The small molecule below binds the protein below.
Small molecule (SMILES): Nc1ccn([C@H]2C[C@H](O)[C@@H](COP(=O)(O)O)O2)c(=O)n1

Binding-site contacts:
Ligand atom C2' contacts residue VAL47 of chain 15.A at 4.3 Å (hydrophobic).
Ligand atom O3' contacts residue VAL47 of chain 15.A at 3.1 Å.
Ligand atom P contacts residue ARG412 of chain 15.A at 2.7 Å.
Ligand atom C4' contacts residue ARG412 of chain 15.A at 4.3 Å.
Ligand atom OP2 contacts residue LYS21 of chain 14.C at 2.7 Å (salt-bridge).
Ligand atom C5' contacts residue ASN414 of chain 15.A at 3.3 Å.
Ligand atom C5' contacts residue ARG412 of chain 15.A at 3.0 Å.
Ligand atom P contacts residue LYS21 of chain 14.C at 3.4 Å.
Ligand atom OP2 contacts residue ARG18 of chain 14.C at 3.7 Å.
Ligand atom O5' contacts residue ARG412 of chain 15.A at 3.1 Å (salt-bridge).
Ligand atom C3' contacts residue VAL47 of chain 15.A at 4.0 Å (hydrophobic).
Ligand atom C3' contacts residue ASN414 of chain 15.A at 4.5 Å.
Ligand atom OP1 contacts residue ARG412 of chain 15.A at 3.8 Å.
Ligand atom OP1 contacts residue ARG18 of chain 14.C at 4.0 Å.
Ligand atom O4' contacts residue ASN414 of chain 15.A at 2.9 Å (h-bond).
Ligand atom OP1 contacts residue LYS21 of chain 14.C at 3.9 Å.
Ligand atom C4' contacts residue ASN414 of chain 15.A at 3.0 Å.
Ligand atom C1' contacts residue ASN414 of chain 15.A at 4.1 Å.
Ligand atom C4' contacts residue VAL47 of chain 15.A at 4.1 Å (hydrophobic).
Ligand atom OP2 contacts residue ARG412 of chain 15.A at 1.4 Å (salt-bridge).
Ligand atom O3' contacts residue ARG412 of chain 15.A at 4.3 Å.

Sequence of chain 14.C:
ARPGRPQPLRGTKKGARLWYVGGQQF

Sequence of chain 15.A:
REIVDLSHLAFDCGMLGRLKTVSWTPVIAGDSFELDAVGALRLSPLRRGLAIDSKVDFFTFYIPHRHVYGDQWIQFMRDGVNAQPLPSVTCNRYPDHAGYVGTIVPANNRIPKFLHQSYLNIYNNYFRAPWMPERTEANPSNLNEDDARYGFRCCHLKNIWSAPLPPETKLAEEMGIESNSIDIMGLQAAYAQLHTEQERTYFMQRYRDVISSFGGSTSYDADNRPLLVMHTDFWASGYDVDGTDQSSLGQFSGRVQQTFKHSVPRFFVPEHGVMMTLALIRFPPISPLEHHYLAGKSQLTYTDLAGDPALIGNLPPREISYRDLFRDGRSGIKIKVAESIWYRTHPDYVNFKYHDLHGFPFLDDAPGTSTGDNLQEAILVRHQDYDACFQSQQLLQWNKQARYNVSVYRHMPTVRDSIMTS